Binding-site contacts:
Ligand atom C10 contacts residue LEU101 of chain 2.A at 3.5 Å (hydrophobic).
Ligand atom O80 contacts residue ILE97 of chain 2.A at 3.9 Å.
Ligand atom C78 contacts residue LEU452 of chain 2.A at 3.9 Å (hydrophobic).
Ligand atom C01 contacts residue LEU434 of chain 2.A at 3.8 Å (hydrophobic).
Ligand atom C01 contacts residue VAL437 of chain 2.A at 3.7 Å (hydrophobic).
Ligand atom C19 contacts residue GLY104 of chain 2.A at 3.8 Å.
Ligand atom C81 contacts residue LEU96 of chain 2.A at 3.7 Å (hydrophobic).
Ligand atom C05 contacts residue GLY438 of chain 2.A at 3.7 Å.
Ligand atom C14 contacts residue SER441 of chain 2.A at 3.6 Å.
Ligand atom C19 contacts residue LEU105 of chain 2.A at 4.1 Å (hydrophobic).
Ligand atom C12 contacts residue ILE396 of chain 2.A at 3.9 Å (hydrophobic).
Ligand atom C75 contacts residue LEU101 of chain 2.A at 3.6 Å (hydrophobic).
Ligand atom C79 contacts residue LEU96 of chain 2.A at 4.1 Å (hydrophobic).
Ligand atom O80 contacts residue SER100 of chain 2.A at 3.9 Å.
Ligand atom C21 contacts residue LEU108 of chain 2.A at 3.6 Å (hydrophobic).
Ligand atom C23 contacts residue VAL392 of chain 2.A at 3.9 Å (hydrophobic).
Ligand atom C15 contacts residue SER441 of chain 2.A at 3.3 Å.
Ligand atom C22 contacts residue MET121 of chain 2.A at 4.1 Å (hydrophobic).
Ligand atom C76 contacts residue LEU434 of chain 2.A at 4.0 Å (hydrophobic).
Ligand atom O25 contacts residue VAL392 of chain 2.A at 3.9 Å.
Ligand atom O72 contacts residue ILE442 of chain 2.A at 3.9 Å.
Ligand atom C78 contacts residue ILE97 of chain 2.A at 4.0 Å (hydrophobic).
Ligand atom C79 contacts residue SER100 of chain 2.A at 4.0 Å.
Ligand atom C18 contacts residue GLY104 of chain 2.A at 4.0 Å.
Ligand atom C75 contacts residue LEU434 of chain 2.A at 4.1 Å (hydrophobic).
Ligand atom C17 contacts residue LEU108 of chain 2.A at 3.8 Å (hydrophobic).
Ligand atom C04 contacts residue ILE442 of chain 2.A at 3.9 Å (hydrophobic).
Ligand atom C18 contacts residue ASP109 of chain 2.A at 3.7 Å.
Ligand atom C04 contacts residue SER100 of chain 2.A at 3.5 Å.
Ligand atom C79 contacts residue ILE442 of chain 2.A at 3.6 Å (hydrophobic).
Ligand atom O72 contacts residue GLY438 of chain 2.A at 3.4 Å.
Ligand atom O20 contacts residue LEU108 of chain 2.A at 3.2 Å (h-bond).
Ligand atom C03 contacts residue SER100 of chain 2.A at 3.9 Å.
Ligand atom C12 contacts residue VAL437 of chain 2.A at 3.9 Å (hydrophobic).
Ligand atom C17 contacts residue GLY104 of chain 2.A at 3.9 Å.
Ligand atom C22 contacts residue LEU108 of chain 2.A at 3.3 Å (hydrophobic).
Ligand atom C77 contacts residue THR449 of chain 2.A at 3.7 Å.
Ligand atom O20 contacts residue MET121 of chain 2.A at 3.9 Å.
Ligand atom O20 contacts residue ASP109 of chain 2.A at 3.6 Å.
Ligand atom C81 contacts residue THR449 of chain 2.A at 4.0 Å.

The small molecule below binds the protein below.
Small molecule (SMILES): COCC(CCO[C@H]1CC[C@@]2(C)C(=CC[C@H]3[C@@H]4C[C@@H]5O[C@]6(CC[C@@H](C)CO6)[C@@H](C)[C@@H]5[C@@]4(C)CC[C@@H]32)C1)COC

Sequence of chain 2.A:
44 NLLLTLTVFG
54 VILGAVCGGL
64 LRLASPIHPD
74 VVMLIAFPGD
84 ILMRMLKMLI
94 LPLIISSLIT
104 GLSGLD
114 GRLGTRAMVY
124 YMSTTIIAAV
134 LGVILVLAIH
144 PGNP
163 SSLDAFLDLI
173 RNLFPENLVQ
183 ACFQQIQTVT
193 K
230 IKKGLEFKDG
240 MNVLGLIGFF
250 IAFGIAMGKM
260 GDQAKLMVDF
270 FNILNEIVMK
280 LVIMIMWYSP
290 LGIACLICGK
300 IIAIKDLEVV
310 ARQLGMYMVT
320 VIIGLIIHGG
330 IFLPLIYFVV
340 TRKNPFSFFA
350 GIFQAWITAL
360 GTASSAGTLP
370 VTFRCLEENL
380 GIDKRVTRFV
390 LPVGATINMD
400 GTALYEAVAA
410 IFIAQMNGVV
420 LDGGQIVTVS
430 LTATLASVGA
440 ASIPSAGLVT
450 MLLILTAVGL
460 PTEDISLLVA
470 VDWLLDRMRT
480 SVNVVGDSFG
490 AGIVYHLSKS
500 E